The protein below binds the small molecule below.
Small molecule (SMILES): COc1ccc(C[C@H](N)C(=O)N[C@H]2[C@@H](O)[C@H](n3cnc4c(N(C)C)ncnc43)O[C@@H]2CO[P](=O)(O)O[C@H]2[C@@H](O)[C@H](n3ccc(N)nc3=O)O[C@@H]2CO)cc1

Sequence of chain 1.TA:
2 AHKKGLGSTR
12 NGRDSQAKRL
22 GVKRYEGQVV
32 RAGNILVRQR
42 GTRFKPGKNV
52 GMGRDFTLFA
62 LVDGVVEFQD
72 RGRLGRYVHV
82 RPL

Binding-site contacts:
Ligand atom OP1 contacts residue MG1 of chain 1.CDA at 4.0 Å.
Ligand atom OP1 contacts residue ALA2 of chain 1.TA at 3.9 Å.